Sequence of chain 1.PA:
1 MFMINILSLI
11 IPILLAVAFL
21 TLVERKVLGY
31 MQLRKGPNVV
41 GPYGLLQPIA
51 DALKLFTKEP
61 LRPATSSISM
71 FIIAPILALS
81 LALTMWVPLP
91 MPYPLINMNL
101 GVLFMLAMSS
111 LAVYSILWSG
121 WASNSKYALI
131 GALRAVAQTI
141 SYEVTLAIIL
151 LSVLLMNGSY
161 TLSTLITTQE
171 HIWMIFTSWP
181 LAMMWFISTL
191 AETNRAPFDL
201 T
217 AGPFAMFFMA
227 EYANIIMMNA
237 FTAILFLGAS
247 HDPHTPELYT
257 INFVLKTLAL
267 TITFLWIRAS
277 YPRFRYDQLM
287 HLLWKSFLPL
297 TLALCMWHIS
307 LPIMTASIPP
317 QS

Sequence of chain 1.HA:
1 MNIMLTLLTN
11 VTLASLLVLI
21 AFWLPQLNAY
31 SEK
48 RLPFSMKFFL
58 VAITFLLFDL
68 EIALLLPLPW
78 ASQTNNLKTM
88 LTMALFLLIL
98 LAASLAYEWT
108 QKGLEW

Sequence of chain 1.C:
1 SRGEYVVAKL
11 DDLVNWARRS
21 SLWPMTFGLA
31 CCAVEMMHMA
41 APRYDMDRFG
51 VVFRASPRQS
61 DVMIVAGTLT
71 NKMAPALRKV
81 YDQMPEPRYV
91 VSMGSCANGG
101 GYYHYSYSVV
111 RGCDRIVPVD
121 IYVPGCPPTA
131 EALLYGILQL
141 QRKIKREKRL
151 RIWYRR

Binding-site contacts:
Ligand atom C10 contacts residue PRO48 of chain 1.PA at 4.2 Å (hydrophobic).
Ligand atom CM2 contacts residue THR21 of chain 1.PA at 4.0 Å.
Ligand atom C13 contacts residue MET225 of chain 1.PA at 3.9 Å (hydrophobic).
Ligand atom C4 contacts residue PHE220 of chain 1.PA at 4.0 Å (hydrophobic).
Ligand atom C5 contacts residue PHE224 of chain 1.PA at 3.7 Å (hydrophobic).
Ligand atom O4 contacts residue PHE220 of chain 1.PA at 3.1 Å.
Ligand atom C6 contacts residue PHE224 of chain 1.PA at 3.5 Å (hydrophobic).
Ligand atom C21 contacts residue LEU15 of chain 1.PA at 3.6 Å (hydrophobic).
Ligand atom C11 contacts residue LEU55 of chain 1.PA at 4.0 Å (hydrophobic).
Ligand atom CM3 contacts residue TRP23 of chain 1.C at 3.6 Å (hydrophobic).
Ligand atom C3 contacts residue TRP23 of chain 1.C at 3.9 Å (hydrophobic).
Ligand atom C12 contacts residue MET225 of chain 1.PA at 4.0 Å (hydrophobic).
Ligand atom C4 contacts residue TRP23 of chain 1.C at 3.6 Å (hydrophobic).
Ligand atom O1 contacts residue ASP51 of chain 1.PA at 3.8 Å.
Ligand atom C5 contacts residue TRP23 of chain 1.C at 4.0 Å (hydrophobic).
Ligand atom C15 contacts residue ALA18 of chain 1.PA at 3.7 Å (hydrophobic).
Ligand atom C2 contacts residue PHE224 of chain 1.PA at 4.2 Å (hydrophobic).
Ligand atom O4 contacts residue TRP23 of chain 1.C at 3.7 Å.
Ligand atom CM5 contacts residue PHE220 of chain 1.PA at 3.5 Å (hydrophobic).
Ligand atom O2 contacts residue ARG25 of chain 1.PA at 3.7 Å.
Ligand atom C8 contacts residue LEU55 of chain 1.PA at 3.8 Å (hydrophobic).
Ligand atom C16 contacts residue MET225 of chain 1.PA at 3.8 Å (hydrophobic).
Ligand atom CM5 contacts residue LEU55 of chain 1.PA at 3.6 Å (hydrophobic).
Ligand atom C1 contacts residue PHE224 of chain 1.PA at 3.9 Å (hydrophobic).
Ligand atom CM5 contacts residue PHE224 of chain 1.PA at 3.4 Å (hydrophobic).
Ligand atom CM2 contacts residue ARG25 of chain 1.PA at 3.6 Å.
Ligand atom C8 contacts residue ASP51 of chain 1.PA at 3.7 Å.
Ligand atom C9 contacts residue ALA52 of chain 1.PA at 3.9 Å (hydrophobic).
Ligand atom C4 contacts residue PHE224 of chain 1.PA at 3.8 Å (hydrophobic).
Ligand atom C1 contacts residue THR21 of chain 1.PA at 4.1 Å.
Ligand atom O4 contacts residue PHE224 of chain 1.PA at 4.0 Å.
Ligand atom C15 contacts residue MET225 of chain 1.PA at 3.6 Å (hydrophobic).
Ligand atom C7 contacts residue LEU55 of chain 1.PA at 4.1 Å (hydrophobic).
Ligand atom C14 contacts residue MET225 of chain 1.PA at 3.9 Å (hydrophobic).
Ligand atom C19 contacts residue LEU14 of chain 1.PA at 4.1 Å (hydrophobic).
Ligand atom C3 contacts residue PHE224 of chain 1.PA at 4.2 Å (hydrophobic).
Ligand atom C13 contacts residue ALA52 of chain 1.PA at 3.9 Å (hydrophobic).
Ligand atom O1 contacts residue THR21 of chain 1.PA at 3.3 Å.
Ligand atom C7 contacts residue PHE224 of chain 1.PA at 3.6 Å (hydrophobic).
Ligand atom C13 contacts residue PHE56 of chain 1.PA at 3.9 Å (hydrophobic).

This small molecule binds to this protein.
Small molecule (SMILES): COC1=C(OC)C(=O)C(C/C=C(/C)CCC=C(C)CC/C=C(/C)CC/C=C(\C)CC/C=C(\C)CC/C=C(\C)CC/C=C(/C)CCC=C(C)CCC=C(C)CCC=C(C)C)=C(C)C1=O